This protein binds this small molecule.
Small molecule (SMILES): CC(=O)N[C@@H]1[C@@H](O)[C@H](O)[C@@H](CO)O[C@H]1O

Sequence of chain 1.B:
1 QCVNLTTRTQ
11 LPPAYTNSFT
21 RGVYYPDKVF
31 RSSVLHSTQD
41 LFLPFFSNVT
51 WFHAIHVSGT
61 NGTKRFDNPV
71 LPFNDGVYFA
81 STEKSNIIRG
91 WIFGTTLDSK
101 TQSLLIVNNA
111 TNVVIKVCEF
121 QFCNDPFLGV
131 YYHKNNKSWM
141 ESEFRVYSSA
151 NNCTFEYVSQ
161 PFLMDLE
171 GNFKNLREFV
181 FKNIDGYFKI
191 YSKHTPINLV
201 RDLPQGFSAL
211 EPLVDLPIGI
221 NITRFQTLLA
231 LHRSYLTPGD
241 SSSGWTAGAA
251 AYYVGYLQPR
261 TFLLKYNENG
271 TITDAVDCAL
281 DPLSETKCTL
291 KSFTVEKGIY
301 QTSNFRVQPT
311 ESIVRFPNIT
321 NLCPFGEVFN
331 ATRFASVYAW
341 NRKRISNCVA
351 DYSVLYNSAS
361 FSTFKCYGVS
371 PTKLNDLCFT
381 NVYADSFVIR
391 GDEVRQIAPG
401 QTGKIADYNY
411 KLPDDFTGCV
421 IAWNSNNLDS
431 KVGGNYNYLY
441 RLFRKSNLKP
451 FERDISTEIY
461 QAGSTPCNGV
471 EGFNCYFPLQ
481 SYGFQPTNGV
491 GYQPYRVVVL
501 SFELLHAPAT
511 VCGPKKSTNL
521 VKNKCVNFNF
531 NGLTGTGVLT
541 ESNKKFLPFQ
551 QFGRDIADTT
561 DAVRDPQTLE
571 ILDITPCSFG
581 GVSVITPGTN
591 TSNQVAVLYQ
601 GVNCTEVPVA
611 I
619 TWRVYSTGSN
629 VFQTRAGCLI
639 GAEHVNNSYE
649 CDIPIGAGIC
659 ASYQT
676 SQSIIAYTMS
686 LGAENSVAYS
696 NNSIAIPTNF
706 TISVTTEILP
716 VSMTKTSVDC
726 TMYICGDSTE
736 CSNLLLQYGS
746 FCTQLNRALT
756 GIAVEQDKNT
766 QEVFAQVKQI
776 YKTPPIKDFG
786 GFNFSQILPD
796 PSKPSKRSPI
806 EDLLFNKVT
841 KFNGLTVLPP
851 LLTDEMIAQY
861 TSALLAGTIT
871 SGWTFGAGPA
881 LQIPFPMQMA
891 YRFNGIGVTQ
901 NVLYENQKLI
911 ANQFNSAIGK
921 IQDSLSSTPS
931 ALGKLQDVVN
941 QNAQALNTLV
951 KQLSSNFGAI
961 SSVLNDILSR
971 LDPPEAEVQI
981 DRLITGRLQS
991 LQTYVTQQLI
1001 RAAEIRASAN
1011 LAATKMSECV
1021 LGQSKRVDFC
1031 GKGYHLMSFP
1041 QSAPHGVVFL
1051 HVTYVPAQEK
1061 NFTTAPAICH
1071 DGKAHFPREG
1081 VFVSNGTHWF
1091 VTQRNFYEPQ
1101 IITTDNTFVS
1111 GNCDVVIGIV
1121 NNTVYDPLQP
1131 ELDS

Binding-site contacts:
Ligand atom O6 contacts residue ASN4 of chain 1.B at 4.0 Å.
Ligand atom C6 contacts residue ASN124 of chain 1.B at 3.3 Å.
Ligand atom O6 contacts residue VAL3 of chain 1.B at 4.2 Å.
Ligand atom C3 contacts residue ASN124 of chain 1.B at 4.5 Å.
Ligand atom O6 contacts residue CYS123 of chain 1.B at 4.1 Å.
Ligand atom O6 contacts residue ASN124 of chain 1.B at 4.0 Å.
Ligand atom O5 contacts residue ASN124 of chain 1.B at 4.0 Å.
Ligand atom N2 contacts residue ASN4 of chain 1.B at 2.8 Å (h-bond).
Ligand atom O5 contacts residue ASN4 of chain 1.B at 2.4 Å (h-bond).
Ligand atom C4 contacts residue ASN4 of chain 1.B at 4.2 Å.
Ligand atom C5 contacts residue ASN4 of chain 1.B at 3.7 Å.
Ligand atom C3 contacts residue ASN4 of chain 1.B at 3.8 Å.
Ligand atom O7 contacts residue ASN4 of chain 1.B at 2.9 Å (h-bond).
Ligand atom C1 contacts residue ASN4 of chain 1.B at 1.4 Å.
Ligand atom C4 contacts residue ASN124 of chain 1.B at 3.3 Å.
Ligand atom C7 contacts residue ASN4 of chain 1.B at 3.1 Å.
Ligand atom C2 contacts residue ASN4 of chain 1.B at 2.4 Å.
Ligand atom C5 contacts residue ASN124 of chain 1.B at 3.7 Å.
Ligand atom C8 contacts residue ASN4 of chain 1.B at 4.3 Å.